Sequence of chain 1.B:
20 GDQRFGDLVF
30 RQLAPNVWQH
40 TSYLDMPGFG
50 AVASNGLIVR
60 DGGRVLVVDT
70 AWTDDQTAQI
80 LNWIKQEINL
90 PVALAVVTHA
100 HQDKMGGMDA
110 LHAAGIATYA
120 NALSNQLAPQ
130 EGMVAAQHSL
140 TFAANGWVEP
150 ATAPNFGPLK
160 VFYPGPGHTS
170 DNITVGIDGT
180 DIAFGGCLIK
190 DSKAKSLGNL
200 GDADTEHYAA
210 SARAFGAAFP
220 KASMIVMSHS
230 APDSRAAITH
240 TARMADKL

The small molecule below binds the protein below.
Small molecule (SMILES): CCCC[C@@H]1NC(=O)[C@@H](CCCCN)NC(=O)[C@H]2CCCN2C(=O)[C@H](CCC(=O)O)NC(=O)[C@@H]2C[C@@H](O)CN2C(=O)[C@H](Cc2ccccc2CN)NC(=O)[C@@H]2CCCN2C(=O)[C@@H](CS)NC1=O

Binding-site contacts:
Ligand atom OE1 contacts residue ASP102 of chain 1.B at 3.9 Å.
Ligand atom OE1 contacts residue CD1 of chain 1.J at 3.7 Å.
Ligand atom C3 contacts residue PRO46 of chain 1.B at 3.5 Å (hydrophobic).
Ligand atom OE1 contacts residue ZN1 of chain 1.I at 3.8 Å.
Ligand atom SG contacts residue PHE48 of chain 1.B at 3.9 Å.
Ligand atom CB contacts residue MET45 of chain 1.B at 3.8 Å (hydrophobic).
Ligand atom O contacts residue MET45 of chain 1.B at 3.9 Å.
Ligand atom CB contacts residue TRP71 of chain 1.B at 3.8 Å (hydrophobic).
Ligand atom CA contacts residue VAL51 of chain 1.B at 3.9 Å (hydrophobic).
Ligand atom CB contacts residue PHE48 of chain 1.B at 3.8 Å (hydrophobic).
Ligand atom OE2 contacts residue HIS228 of chain 1.B at 3.2 Å (h-bond).
Ligand atom OE2 contacts residue CD1 of chain 1.J at 2.5 Å.
Ligand atom OE2 contacts residue ASP102 of chain 1.B at 3.1 Å (salt-bridge).
Ligand atom CG contacts residue HIS228 of chain 1.B at 3.8 Å.
Ligand atom CA contacts residue PHE48 of chain 1.B at 3.7 Å (hydrophobic).
Ligand atom O contacts residue VAL51 of chain 1.B at 3.7 Å.
Ligand atom CD contacts residue GLY197 of chain 1.B at 3.1 Å.
Ligand atom C contacts residue ASN198 of chain 1.B at 3.6 Å.
Ligand atom CB contacts residue MET45 of chain 1.B at 3.7 Å (hydrophobic).
Ligand atom CD contacts residue ASP102 of chain 1.B at 3.8 Å.
Ligand atom C2 contacts residue MET45 of chain 1.B at 3.7 Å (hydrophobic).
Ligand atom C7 contacts residue MET45 of chain 1.B at 3.7 Å (hydrophobic).
Ligand atom CD contacts residue PHE48 of chain 1.B at 3.7 Å (hydrophobic).
Ligand atom CD contacts residue ASN198 of chain 1.B at 3.7 Å.
Ligand atom CD contacts residue CD1 of chain 1.J at 3.4 Å.
Ligand atom C contacts residue PHE48 of chain 1.B at 3.7 Å (hydrophobic).
Ligand atom C1 contacts residue MET45 of chain 1.B at 3.7 Å (hydrophobic).
Ligand atom C4 contacts residue PRO46 of chain 1.B at 3.5 Å (hydrophobic).
Ligand atom O contacts residue ASN198 of chain 1.B at 3.5 Å.
Ligand atom CD contacts residue HIS228 of chain 1.B at 3.9 Å.
Ligand atom CG contacts residue VAL51 of chain 1.B at 3.6 Å (hydrophobic).
Ligand atom CG contacts residue GLY197 of chain 1.B at 3.9 Å.
Ligand atom C6 contacts residue MET45 of chain 1.B at 3.9 Å (hydrophobic).
Ligand atom C5 contacts residue PRO46 of chain 1.B at 3.9 Å (hydrophobic).
Ligand atom OE1 contacts residue ASN198 of chain 1.B at 2.9 Å (h-bond).
Ligand atom O contacts residue PHE48 of chain 1.B at 3.9 Å.
Ligand atom CB contacts residue ASN198 of chain 1.B at 3.2 Å.
Ligand atom N contacts residue PHE48 of chain 1.B at 3.8 Å.
Ligand atom O contacts residue GLY197 of chain 1.B at 3.9 Å.
Ligand atom CD contacts residue PHE48 of chain 1.B at 3.6 Å (hydrophobic).